Binding-site contacts:
Ligand atom C5 contacts residue HIS155 of chain 36.B at 4.0 Å.
Ligand atom OAF contacts residue ALA158 of chain 36.B at 3.3 Å.
Ligand atom O5 contacts residue ARG157 of chain 36.B at 3.8 Å.
Ligand atom OAH contacts residue ASP3 of chain 36.B at 4.0 Å.
Ligand atom C5 contacts residue LEU62 of chain 36.B at 3.8 Å (hydrophobic).
Ligand atom O3 contacts residue LYS156 of chain 36.B at 3.0 Å.
Ligand atom SAG contacts residue THR4 of chain 36.B at 3.9 Å.
Ligand atom OAH contacts residue THR4 of chain 36.B at 3.7 Å.
Ligand atom O6B contacts residue HIS94 of chain 36.B at 4.0 Å.
Ligand atom O5B contacts residue LYS156 of chain 36.B at 3.3 Å.
Ligand atom O6A contacts residue HIS94 of chain 36.B at 3.2 Å (h-bond).
Ligand atom C6 contacts residue LEU62 of chain 36.B at 3.5 Å (hydrophobic).
Ligand atom O5 contacts residue LYS156 of chain 36.B at 3.4 Å.
Ligand atom O6A contacts residue HIS155 of chain 36.B at 3.8 Å.
Ligand atom O6A contacts residue LEU62 of chain 36.B at 3.4 Å.
Ligand atom C3 contacts residue ALA158 of chain 36.B at 4.0 Å (hydrophobic).
Ligand atom O6B contacts residue LYS156 of chain 36.B at 3.3 Å.
Ligand atom C6 contacts residue HIS155 of chain 36.B at 3.4 Å.
Ligand atom C3 contacts residue LYS156 of chain 36.B at 4.0 Å.
Ligand atom O5 contacts residue HIS155 of chain 36.B at 3.6 Å.
Ligand atom O6B contacts residue ARG157 of chain 36.B at 3.3 Å (salt-bridge).
Ligand atom O4 contacts residue SER93 of chain 36.B at 3.0 Å (h-bond).
Ligand atom O6B contacts residue LEU62 of chain 36.B at 4.0 Å.
Ligand atom OAF contacts residue THR4 of chain 36.B at 2.9 Å (h-bond).
Ligand atom C6 contacts residue HIS94 of chain 36.B at 3.9 Å.
Ligand atom C3 contacts residue ARG157 of chain 36.B at 3.7 Å.
Ligand atom C6 contacts residue SER93 of chain 36.B at 4.0 Å.
Ligand atom OAH contacts residue ARG157 of chain 36.B at 3.1 Å (salt-bridge).
Ligand atom SAG contacts residue ARG157 of chain 36.B at 3.6 Å (salt-bridge).
Ligand atom C2 contacts residue ALA158 of chain 36.B at 3.7 Å (hydrophobic).
Ligand atom O3 contacts residue ALA158 of chain 36.B at 3.0 Å (h-bond).
Ligand atom OAF contacts residue ARG157 of chain 36.B at 2.8 Å (salt-bridge).
Ligand atom OBI contacts residue LYS156 of chain 36.B at 4.0 Å.
Ligand atom O3 contacts residue ARG157 of chain 36.B at 3.3 Å (salt-bridge).
Ligand atom OAH contacts residue LEU2 of chain 36.B at 2.8 Å (h-bond).
Ligand atom O6A contacts residue SER93 of chain 36.B at 3.2 Å.
Ligand atom O4 contacts residue LYS156 of chain 36.B at 3.5 Å.
Ligand atom O6B contacts residue HIS155 of chain 36.B at 3.3 Å (h-bond).
Ligand atom O4 contacts residue HIS155 of chain 36.B at 3.5 Å (h-bond).
Ligand atom C4 contacts residue LYS156 of chain 36.B at 4.0 Å.

The protein below binds the small molecule below.
Small molecule (SMILES): O=C(O)[C@@H]1O[C@H](O[C@H]2[C@@H](OS(=O)(=O)O)O[C@@H](O)[C@H](NS(=O)(=O)O)[C@H]2O)[C@@H](OS(=O)(=O)O)[C@H](O)[C@@H]1O

Sequence of chain 36.B:
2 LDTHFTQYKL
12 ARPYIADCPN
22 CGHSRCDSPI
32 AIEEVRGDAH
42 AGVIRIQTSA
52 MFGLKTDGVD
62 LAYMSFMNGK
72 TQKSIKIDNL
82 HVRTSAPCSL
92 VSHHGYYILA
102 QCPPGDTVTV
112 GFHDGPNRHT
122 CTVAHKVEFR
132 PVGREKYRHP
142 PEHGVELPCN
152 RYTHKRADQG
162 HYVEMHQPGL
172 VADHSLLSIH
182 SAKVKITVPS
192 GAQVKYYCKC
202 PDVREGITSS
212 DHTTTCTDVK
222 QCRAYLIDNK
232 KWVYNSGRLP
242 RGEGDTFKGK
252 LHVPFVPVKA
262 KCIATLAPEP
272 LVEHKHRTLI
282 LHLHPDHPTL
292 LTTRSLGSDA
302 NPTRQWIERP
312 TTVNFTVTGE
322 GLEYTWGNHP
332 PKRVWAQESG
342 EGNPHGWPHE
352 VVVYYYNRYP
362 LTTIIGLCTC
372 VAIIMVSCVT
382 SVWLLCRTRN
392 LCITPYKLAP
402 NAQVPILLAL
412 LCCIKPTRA